Binding-site contacts:
Ligand atom C7 contacts residue ASN355 of chain 1.E at 3.5 Å.
Ligand atom O7 contacts residue ASN355 of chain 1.E at 3.7 Å.
Ligand atom O5 contacts residue ASN355 of chain 1.E at 2.4 Å (h-bond).
Ligand atom C5 contacts residue NAG1 of chain 1.TA at 3.8 Å.
Ligand atom O6 contacts residue SER357 of chain 1.E at 2.7 Å (h-bond).
Ligand atom C3 contacts residue NAG1 of chain 1.TA at 4.1 Å.
Ligand atom C1 contacts residue SER357 of chain 1.E at 3.4 Å.
Ligand atom C7 contacts residue NAG1 of chain 1.TA at 4.0 Å.
Ligand atom C1 contacts residue NAG1 of chain 1.TA at 4.1 Å.
Ligand atom C6 contacts residue NAG1 of chain 1.TA at 3.9 Å.
Ligand atom C2 contacts residue NAG1 of chain 1.TA at 4.4 Å.
Ligand atom O6 contacts residue BMA3 of chain 1.TA at 4.2 Å.
Ligand atom O6 contacts residue NAG2 of chain 1.TA at 3.2 Å.
Ligand atom N2 contacts residue NAG1 of chain 1.TA at 4.1 Å.
Ligand atom C5 contacts residue ASN332 of chain 1.E at 4.1 Å.
Ligand atom O6 contacts residue NAG1 of chain 1.TA at 4.4 Å.
Ligand atom C8 contacts residue NAG1 of chain 1.OB at 3.7 Å.
Ligand atom O4 contacts residue NAG1 of chain 1.TA at 3.7 Å.
Ligand atom C5 contacts residue SER357 of chain 1.E at 3.6 Å.
Ligand atom C8 contacts residue NAG1 of chain 1.TA at 4.4 Å.
Ligand atom C1 contacts residue ASN355 of chain 1.E at 1.5 Å.
Ligand atom C6 contacts residue MAN6 of chain 1.TA at 4.4 Å.
Ligand atom O7 contacts residue NAG1 of chain 1.TA at 4.3 Å.
Ligand atom O6 contacts residue GLY358 of chain 1.E at 4.4 Å.
Ligand atom O7 contacts residue PRO385 of chain 1.E at 4.1 Å.
Ligand atom C3 contacts residue ASN355 of chain 1.E at 3.8 Å.
Ligand atom O5 contacts residue NAG2 of chain 1.TA at 4.2 Å.
Ligand atom N2 contacts residue ASN355 of chain 1.E at 3.0 Å (h-bond).
Ligand atom C6 contacts residue SER357 of chain 1.E at 3.7 Å.
Ligand atom C6 contacts residue ASN332 of chain 1.E at 4.2 Å.
Ligand atom C2 contacts residue ASN355 of chain 1.E at 2.5 Å.
Ligand atom C5 contacts residue ASN355 of chain 1.E at 3.8 Å.
Ligand atom O6 contacts residue MAN6 of chain 1.TA at 4.0 Å.
Ligand atom C6 contacts residue NAG2 of chain 1.TA at 4.3 Å.
Ligand atom C4 contacts residue ASN355 of chain 1.E at 4.2 Å.
Ligand atom O6 contacts residue ASN332 of chain 1.E at 4.1 Å.
Ligand atom O5 contacts residue SER357 of chain 1.E at 2.6 Å (h-bond).

Sequence of chain 1.E:
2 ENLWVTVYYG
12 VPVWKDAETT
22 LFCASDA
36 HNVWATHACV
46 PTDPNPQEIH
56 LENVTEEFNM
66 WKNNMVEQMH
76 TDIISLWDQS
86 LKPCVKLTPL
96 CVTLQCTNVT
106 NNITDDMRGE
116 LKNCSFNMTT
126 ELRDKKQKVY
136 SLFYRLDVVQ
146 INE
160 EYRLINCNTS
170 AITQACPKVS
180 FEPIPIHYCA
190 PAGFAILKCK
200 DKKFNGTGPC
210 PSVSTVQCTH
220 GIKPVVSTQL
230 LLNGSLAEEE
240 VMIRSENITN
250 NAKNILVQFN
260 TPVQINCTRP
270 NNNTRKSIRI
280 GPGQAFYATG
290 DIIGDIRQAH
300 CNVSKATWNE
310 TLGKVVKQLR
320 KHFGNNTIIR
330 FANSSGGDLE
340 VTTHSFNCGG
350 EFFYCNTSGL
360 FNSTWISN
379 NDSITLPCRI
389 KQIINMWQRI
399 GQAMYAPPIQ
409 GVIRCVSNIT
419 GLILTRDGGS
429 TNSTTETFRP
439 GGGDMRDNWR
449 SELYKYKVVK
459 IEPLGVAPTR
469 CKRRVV

The protein below binds the small molecule below.
Small molecule (SMILES): CC(=O)N[C@H]1[C@H](O[C@H]2[C@H](O)[C@@H](NC(C)=O)CO[C@@H]2CO)O[C@H](CO)[C@@H](O[C@@H]2O[C@H](CO[C@H]3O[C@H](CO)[C@@H](O)[C@H](O)[C@@H]3O)[C@@H](O)[C@H](O)[C@@H]2O)[C@@H]1O